This protein binds this small molecule.
Small molecule (SMILES): CC(=O)N[C@@H]1[C@@H](O)[C@H](O)[C@@H](CO)O[C@H]1O

Sequence of chain 1.A:
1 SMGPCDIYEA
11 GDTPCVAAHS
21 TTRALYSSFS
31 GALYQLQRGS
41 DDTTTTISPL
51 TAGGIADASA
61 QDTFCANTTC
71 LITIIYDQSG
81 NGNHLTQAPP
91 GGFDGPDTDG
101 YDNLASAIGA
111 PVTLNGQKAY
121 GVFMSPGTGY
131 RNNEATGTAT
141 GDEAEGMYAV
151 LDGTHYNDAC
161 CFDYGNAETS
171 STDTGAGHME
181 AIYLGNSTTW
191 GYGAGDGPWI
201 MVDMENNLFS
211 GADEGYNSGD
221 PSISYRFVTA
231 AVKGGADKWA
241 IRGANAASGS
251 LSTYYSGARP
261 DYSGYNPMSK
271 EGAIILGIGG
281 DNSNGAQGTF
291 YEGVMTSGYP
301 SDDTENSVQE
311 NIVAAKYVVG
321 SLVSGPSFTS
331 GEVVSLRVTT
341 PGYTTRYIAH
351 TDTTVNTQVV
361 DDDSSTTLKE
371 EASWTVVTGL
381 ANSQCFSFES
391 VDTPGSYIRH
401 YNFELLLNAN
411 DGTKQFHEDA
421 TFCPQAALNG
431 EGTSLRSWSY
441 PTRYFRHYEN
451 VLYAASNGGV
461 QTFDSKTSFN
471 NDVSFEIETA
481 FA

Binding-site contacts:
Ligand atom C1 contacts residue SO41 of chain 1.E at 4.1 Å.
Ligand atom O7 contacts residue ASN67 of chain 1.A at 3.3 Å (h-bond).
Ligand atom C2 contacts residue SO41 of chain 1.E at 4.2 Å.
Ligand atom C5 contacts residue SO41 of chain 1.E at 4.4 Å.
Ligand atom C1 contacts residue ASN67 of chain 1.A at 1.4 Å.
Ligand atom O5 contacts residue ASN67 of chain 1.A at 2.3 Å (h-bond).
Ligand atom C3 contacts residue ASN67 of chain 1.A at 3.8 Å.
Ligand atom C5 contacts residue GLY430 of chain 1.A at 4.3 Å.
Ligand atom C2 contacts residue ASN67 of chain 1.A at 2.5 Å.
Ligand atom O4 contacts residue SO41 of chain 1.E at 3.9 Å.
Ligand atom O7 contacts residue GLY430 of chain 1.A at 4.0 Å.
Ligand atom C4 contacts residue SO41 of chain 1.E at 4.3 Å.
Ligand atom C1 contacts residue LEU428 of chain 1.A at 3.9 Å (hydrophobic).
Ligand atom C2 contacts residue GLY430 of chain 1.A at 4.0 Å.
Ligand atom C4 contacts residue GLY430 of chain 1.A at 3.6 Å.
Ligand atom O5 contacts residue LEU428 of chain 1.A at 4.0 Å.
Ligand atom C5 contacts residue ALA427 of chain 1.A at 4.1 Å (hydrophobic).
Ligand atom O7 contacts residue ASN429 of chain 1.A at 3.4 Å.
Ligand atom O5 contacts residue ALA427 of chain 1.A at 3.4 Å (h-bond).
Ligand atom O6 contacts residue ALA426 of chain 1.A at 3.5 Å.
Ligand atom C7 contacts residue ASN67 of chain 1.A at 3.2 Å.
Ligand atom O3 contacts residue GLY430 of chain 1.A at 3.9 Å.
Ligand atom C3 contacts residue SO41 of chain 1.E at 3.5 Å.
Ligand atom O3 contacts residue SO41 of chain 1.E at 3.6 Å (h-bond).
Ligand atom C6 contacts residue ALA427 of chain 1.A at 3.7 Å (hydrophobic).
Ligand atom C8 contacts residue ASN67 of chain 1.A at 4.3 Å.
Ligand atom C2 contacts residue LEU428 of chain 1.A at 4.3 Å (hydrophobic).
Ligand atom C7 contacts residue ASN429 of chain 1.A at 4.4 Å.
Ligand atom C7 contacts residue LEU428 of chain 1.A at 4.3 Å (hydrophobic).
Ligand atom O5 contacts residue GLY430 of chain 1.A at 4.1 Å.
Ligand atom O7 contacts residue LEU428 of chain 1.A at 3.4 Å (h-bond).
Ligand atom C2 contacts residue ASN429 of chain 1.A at 4.2 Å.
Ligand atom C4 contacts residue ASN67 of chain 1.A at 4.2 Å.
Ligand atom O6 contacts residue GLY430 of chain 1.A at 3.4 Å.
Ligand atom C5 contacts residue ASN67 of chain 1.A at 3.6 Å.
Ligand atom N2 contacts residue ASN67 of chain 1.A at 2.9 Å (h-bond).
Ligand atom C3 contacts residue GLY430 of chain 1.A at 4.1 Å.
Ligand atom C6 contacts residue ALA426 of chain 1.A at 3.6 Å (hydrophobic).
Ligand atom O6 contacts residue ALA427 of chain 1.A at 2.7 Å (h-bond).
Ligand atom N2 contacts residue SO41 of chain 1.E at 4.2 Å.